Binding-site contacts:
Ligand atom C19 contacts residue GLU94 of chain 1.A at 3.4 Å.
Ligand atom C8 contacts residue TRP227 of chain 1.A at 3.6 Å (hydrophobic).
Ligand atom N1 contacts residue ASP199 of chain 1.A at 2.8 Å (salt-bridge).
Ligand atom N1 contacts residue ALA200 of chain 1.A at 3.1 Å (h-bond).
Ligand atom C9 contacts residue GLY228 of chain 1.A at 3.7 Å.
Ligand atom C8 contacts residue GLY228 of chain 1.A at 3.6 Å.
Ligand atom C9 contacts residue ALA200 of chain 1.A at 3.3 Å (hydrophobic).
Ligand atom C20 contacts residue LEU96 of chain 1.A at 3.7 Å (hydrophobic).
Ligand atom N1 contacts residue GLY230 of chain 1.A at 2.9 Å (h-bond).
Ligand atom C4 contacts residue SER205 of chain 1.A at 3.1 Å.
Ligand atom C15 contacts residue ILE179 of chain 1.A at 3.6 Å (hydrophobic).
Ligand atom C6 contacts residue SER226 of chain 1.A at 3.6 Å.
Ligand atom C26 contacts residue GLU202 of chain 1.A at 3.0 Å.
Ligand atom C contacts residue HIS43 of chain 1.A at 3.3 Å.
Ligand atom S contacts residue GLY228 of chain 1.A at 3.4 Å (h-bond).
Ligand atom C10 contacts residue GLY228 of chain 1.A at 3.4 Å.
Ligand atom O1 contacts residue TRP227 of chain 1.A at 3.2 Å.
Ligand atom C6 contacts residue SER205 of chain 1.A at 3.4 Å.
Ligand atom C4 contacts residue SER226 of chain 1.A at 3.5 Å.
Ligand atom C27 contacts residue GLU202 of chain 1.A at 3.4 Å.
Ligand atom O contacts residue TRP50 of chain 1.A at 3.2 Å.
Ligand atom C24 contacts residue GLY230 of chain 1.A at 3.6 Å.
Ligand atom C9 contacts residue ASP199 of chain 1.A at 3.7 Å.
Ligand atom N2 contacts residue GLY238 of chain 1.A at 3.6 Å.
Ligand atom O2 contacts residue GLY228 of chain 1.A at 3.4 Å (h-bond).
Ligand atom C6 contacts residue TRP227 of chain 1.A at 3.6 Å (hydrophobic).
Ligand atom C22 contacts residue GLY228 of chain 1.A at 3.3 Å.
Ligand atom C7 contacts residue TRP227 of chain 1.A at 3.7 Å (hydrophobic).
Ligand atom C7 contacts residue VAL225 of chain 1.A at 3.7 Å (hydrophobic).
Ligand atom O2 contacts residue GLY230 of chain 1.A at 2.9 Å (h-bond).
Ligand atom C25 contacts residue CYS231 of chain 1.A at 3.6 Å (hydrophobic).
Ligand atom O2 contacts residue GLU229 of chain 1.A at 3.5 Å.
Ligand atom N2 contacts residue ASP199 of chain 1.A at 2.9 Å (salt-bridge).
Ligand atom N contacts residue SER226 of chain 1.A at 3.1 Å (h-bond).
Ligand atom N2 contacts residue ALA200 of chain 1.A at 3.4 Å (h-bond).
Ligand atom C21 contacts residue ILE179 of chain 1.A at 3.6 Å (hydrophobic).
Ligand atom O1 contacts residue GLY228 of chain 1.A at 3.2 Å (h-bond).
Ligand atom C16 contacts residue ILE179 of chain 1.A at 3.6 Å (hydrophobic).
Ligand atom C5 contacts residue SER205 of chain 1.A at 3.6 Å.
Ligand atom N4 contacts residue GLY228 of chain 1.A at 2.8 Å (h-bond).

Sequence of chain 1.A:
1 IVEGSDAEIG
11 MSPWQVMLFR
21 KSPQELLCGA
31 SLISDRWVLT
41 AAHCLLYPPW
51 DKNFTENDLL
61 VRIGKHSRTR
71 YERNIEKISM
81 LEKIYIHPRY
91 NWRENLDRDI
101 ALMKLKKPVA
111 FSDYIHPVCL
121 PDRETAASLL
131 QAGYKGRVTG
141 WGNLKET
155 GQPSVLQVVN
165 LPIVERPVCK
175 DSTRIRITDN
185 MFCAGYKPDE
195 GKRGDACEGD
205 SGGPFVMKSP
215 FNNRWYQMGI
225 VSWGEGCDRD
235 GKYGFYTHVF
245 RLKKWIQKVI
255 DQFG

The small molecule below binds the protein below.
Small molecule (SMILES): CC[C@@H](C(=O)NCc1ccc(C(=N)N)cc1)N(C)C(=O)[C@@H](Cc1ccccc1)NS(=O)(=O)Cc1ccccc1